Sequence of chain 1.B:
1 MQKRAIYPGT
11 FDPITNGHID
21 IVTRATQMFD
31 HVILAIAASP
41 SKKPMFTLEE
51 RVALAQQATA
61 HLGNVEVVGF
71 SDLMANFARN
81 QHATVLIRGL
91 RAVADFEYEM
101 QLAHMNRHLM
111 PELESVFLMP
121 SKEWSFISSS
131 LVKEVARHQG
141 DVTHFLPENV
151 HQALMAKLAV

Sequence of chain 3.B:
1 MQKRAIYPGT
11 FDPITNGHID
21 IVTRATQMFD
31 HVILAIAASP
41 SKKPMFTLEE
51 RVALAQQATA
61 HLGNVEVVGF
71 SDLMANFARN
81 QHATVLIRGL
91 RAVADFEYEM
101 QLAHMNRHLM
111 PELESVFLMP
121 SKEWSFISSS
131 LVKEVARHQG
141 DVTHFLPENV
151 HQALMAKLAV

Binding-site contacts:
Ligand atom N2 contacts residue LEU73 of chain 3.B at 3.9 Å.
Ligand atom O1 contacts residue ASN106 of chain 3.B at 3.0 Å (h-bond).
Ligand atom C14 contacts residue SER71 of chain 3.B at 3.6 Å.
Ligand atom C14 contacts residue PHE70 of chain 3.B at 3.8 Å (hydrophobic).
Ligand atom C13 contacts residue PHE70 of chain 3.B at 3.9 Å (hydrophobic).
Ligand atom O contacts residue ARG88 of chain 3.B at 3.4 Å (salt-bridge).
Ligand atom C8 contacts residue PRO40 of chain 3.B at 3.8 Å (hydrophobic).
Ligand atom N2 contacts residue MET74 of chain 3.B at 3.8 Å.
Ligand atom C23 contacts residue ARG88 of chain 3.B at 3.6 Å.
Ligand atom N2 contacts residue ASP72 of chain 3.B at 3.1 Å (salt-bridge).
Ligand atom C15 contacts residue MET74 of chain 3.B at 3.7 Å (hydrophobic).
Ligand atom C7 contacts residue THR10 of chain 3.B at 3.7 Å.
Ligand atom C1 contacts residue MET74 of chain 3.B at 3.9 Å (hydrophobic).
Ligand atom C6 contacts residue ALA37 of chain 3.B at 3.4 Å (hydrophobic).
Ligand atom C contacts residue LEU86 of chain 3.B at 3.8 Å (hydrophobic).
Ligand atom O1 contacts residue MET74 of chain 3.B at 3.4 Å.
Ligand atom N5 contacts residue MET74 of chain 3.B at 2.9 Å (h-bond).
Ligand atom C20 contacts residue LEU102 of chain 3.B at 3.9 Å (hydrophobic).
Ligand atom C20 contacts residue VAL135 of chain 1.B at 3.9 Å (hydrophobic).
Ligand atom N3 contacts residue HIS138 of chain 1.B at 3.9 Å.
Ligand atom N4 contacts residue LEU73 of chain 3.B at 3.6 Å.
Ligand atom C8 contacts residue ALA37 of chain 3.B at 3.8 Å (hydrophobic).
Ligand atom O contacts residue LEU102 of chain 3.B at 3.7 Å.
Ligand atom N1 contacts residue ALA38 of chain 3.B at 3.5 Å (h-bond).
Ligand atom C17 contacts residue PG41 of chain 3.L at 3.6 Å.
Ligand atom C13 contacts residue ASP72 of chain 3.B at 3.1 Å.
Ligand atom C1 contacts residue LEU102 of chain 3.B at 3.7 Å (hydrophobic).
Ligand atom N contacts residue LEU102 of chain 3.B at 3.8 Å.
Ligand atom C12 contacts residue ASP72 of chain 3.B at 3.7 Å.
Ligand atom C contacts residue ASN106 of chain 3.B at 3.4 Å.
Ligand atom N1 contacts residue SER39 of chain 3.B at 2.9 Å (h-bond).
Ligand atom C17 contacts residue GLU134 of chain 1.B at 3.8 Å.
Ligand atom C21 contacts residue LEU73 of chain 3.B at 3.8 Å (hydrophobic).
Ligand atom C7 contacts residue ALA37 of chain 3.B at 3.5 Å (hydrophobic).
Ligand atom C12 contacts residue HIS138 of chain 1.B at 3.8 Å.
Ligand atom C20 contacts residue ASN106 of chain 3.B at 3.7 Å.
Ligand atom C contacts residue ARG88 of chain 3.B at 3.4 Å.
Ligand atom C13 contacts residue SER71 of chain 3.B at 3.4 Å.
Ligand atom C11 contacts residue ALA37 of chain 3.B at 3.6 Å (hydrophobic).
Ligand atom N5 contacts residue LEU73 of chain 3.B at 3.5 Å.

A protein and the small-molecule ligand that binds it are described below.
Small molecule (SMILES): COC(=O)N1CCC(Cc2cccc([C@@H](CC#N)Nc3nc4ccc(C)nc4[nH]3)c2)CC1